Sequence of chain 1.B:
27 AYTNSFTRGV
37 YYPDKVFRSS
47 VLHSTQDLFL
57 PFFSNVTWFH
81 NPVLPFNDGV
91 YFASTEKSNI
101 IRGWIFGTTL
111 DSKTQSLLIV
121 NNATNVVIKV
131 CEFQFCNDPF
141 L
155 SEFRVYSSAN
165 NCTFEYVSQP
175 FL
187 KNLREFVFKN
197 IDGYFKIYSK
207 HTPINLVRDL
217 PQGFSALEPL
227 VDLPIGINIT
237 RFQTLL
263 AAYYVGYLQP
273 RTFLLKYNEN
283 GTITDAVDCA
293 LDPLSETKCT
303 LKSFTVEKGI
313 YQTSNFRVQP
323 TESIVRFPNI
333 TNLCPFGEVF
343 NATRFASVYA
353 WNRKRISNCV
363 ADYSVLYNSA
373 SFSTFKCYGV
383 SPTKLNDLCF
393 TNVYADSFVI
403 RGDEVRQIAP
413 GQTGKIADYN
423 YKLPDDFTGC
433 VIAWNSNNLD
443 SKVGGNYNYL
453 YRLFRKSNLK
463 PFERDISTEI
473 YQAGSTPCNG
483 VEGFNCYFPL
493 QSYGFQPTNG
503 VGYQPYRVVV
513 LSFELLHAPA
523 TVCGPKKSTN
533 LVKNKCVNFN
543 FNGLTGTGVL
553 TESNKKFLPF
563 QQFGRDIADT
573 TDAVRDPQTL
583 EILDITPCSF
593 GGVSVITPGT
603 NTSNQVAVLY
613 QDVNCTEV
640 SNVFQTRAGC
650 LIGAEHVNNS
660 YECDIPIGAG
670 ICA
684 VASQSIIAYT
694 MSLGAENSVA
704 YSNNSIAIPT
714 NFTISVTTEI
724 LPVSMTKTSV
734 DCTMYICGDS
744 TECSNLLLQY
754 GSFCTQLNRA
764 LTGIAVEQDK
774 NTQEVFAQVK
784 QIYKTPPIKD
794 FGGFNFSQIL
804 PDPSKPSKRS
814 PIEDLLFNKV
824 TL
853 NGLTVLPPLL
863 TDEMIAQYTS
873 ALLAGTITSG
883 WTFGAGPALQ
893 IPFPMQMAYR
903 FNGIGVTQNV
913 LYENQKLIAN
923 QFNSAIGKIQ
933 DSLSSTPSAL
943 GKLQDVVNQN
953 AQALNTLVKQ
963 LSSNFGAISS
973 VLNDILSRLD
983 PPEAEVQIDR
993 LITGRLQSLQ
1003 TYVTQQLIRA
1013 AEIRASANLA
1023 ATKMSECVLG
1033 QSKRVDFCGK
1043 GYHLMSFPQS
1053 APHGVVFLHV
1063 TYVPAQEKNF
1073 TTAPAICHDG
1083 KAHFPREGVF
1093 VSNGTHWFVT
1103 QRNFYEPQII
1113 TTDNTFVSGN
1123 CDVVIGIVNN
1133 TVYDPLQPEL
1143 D

Binding-site contacts:
Ligand atom C5 contacts residue HIS1098 of chain 1.B at 3.9 Å.
Ligand atom O6 contacts residue HIS1098 of chain 1.B at 3.4 Å (h-bond).
Ligand atom O7 contacts residue ASN1095 of chain 1.B at 4.0 Å.
Ligand atom O5 contacts residue HIS1098 of chain 1.B at 3.3 Å.
Ligand atom C7 contacts residue PHE1100 of chain 1.B at 3.8 Å (hydrophobic).
Ligand atom C1 contacts residue HIS1098 of chain 1.B at 3.8 Å.
Ligand atom C8 contacts residue TYR1107 of chain 1.B at 4.3 Å (hydrophobic).
Ligand atom N2 contacts residue ASN1095 of chain 1.B at 2.9 Å (h-bond).
Ligand atom C8 contacts residue ASN1095 of chain 1.B at 4.0 Å.
Ligand atom C8 contacts residue PHE1100 of chain 1.B at 3.8 Å (hydrophobic).
Ligand atom C7 contacts residue ASN1095 of chain 1.B at 3.6 Å.
Ligand atom C4 contacts residue HIS1098 of chain 1.B at 4.1 Å.
Ligand atom C4 contacts residue ASN1095 of chain 1.B at 4.0 Å.
Ligand atom O7 contacts residue PHE1100 of chain 1.B at 3.4 Å.
Ligand atom C6 contacts residue HIS1098 of chain 1.B at 3.7 Å.
Ligand atom O5 contacts residue THR1097 of chain 1.B at 3.8 Å.
Ligand atom C2 contacts residue ASN1095 of chain 1.B at 2.4 Å.
Ligand atom C1 contacts residue THR1097 of chain 1.B at 4.3 Å.
Ligand atom O5 contacts residue ASN1095 of chain 1.B at 2.2 Å (h-bond).
Ligand atom C5 contacts residue ASN1095 of chain 1.B at 3.6 Å.
Ligand atom C3 contacts residue ASN1095 of chain 1.B at 3.7 Å.
Ligand atom C1 contacts residue ASN1095 of chain 1.B at 1.4 Å.
Ligand atom C2 contacts residue HIS1098 of chain 1.B at 4.0 Å.

A small-molecule ligand and the protein it binds are described below.
Small molecule (SMILES): CC(=O)N[C@H]1[C@H](O[C@H]2[C@H](O)[C@@H](NC(C)=O)CO[C@@H]2CO)O[C@H](CO)[C@@H](O)[C@@H]1O